Sequence of chain 1.C:
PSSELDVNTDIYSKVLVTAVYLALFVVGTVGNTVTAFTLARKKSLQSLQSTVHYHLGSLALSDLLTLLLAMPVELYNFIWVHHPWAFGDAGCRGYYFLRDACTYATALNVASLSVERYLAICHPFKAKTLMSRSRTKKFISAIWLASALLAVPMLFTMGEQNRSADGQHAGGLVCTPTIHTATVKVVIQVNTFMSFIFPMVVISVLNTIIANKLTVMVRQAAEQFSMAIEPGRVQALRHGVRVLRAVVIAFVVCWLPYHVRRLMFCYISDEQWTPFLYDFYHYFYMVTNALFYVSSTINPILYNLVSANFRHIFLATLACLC

This small molecule binds to this protein.
Small molecule (SMILES): CCCCCCCC(=O)OC[C@H](COP(=O)(O)O[C@@H]1[C@H](O)[C@H](O)[C@@H](OP(=O)(O)O)[C@H](OP(=O)(O)O)[C@H]1O)OC(=O)CCCCCCC

Binding-site contacts:
Ligand atom O11 contacts residue ARG133 of chain 1.C at 2.6 Å (salt-bridge).
Ligand atom O42 contacts residue ARG229 of chain 1.B at 4.0 Å.
Ligand atom O52 contacts residue LYS319 of chain 1.B at 4.2 Å.
Ligand atom O43 contacts residue LYS319 of chain 1.B at 3.3 Å (salt-bridge).
Ligand atom O3 contacts residue ARG133 of chain 1.C at 2.7 Å.
Ligand atom C2 contacts residue ARG133 of chain 1.C at 2.9 Å.
Ligand atom O2 contacts residue TYR54 of chain 1.C at 3.7 Å.
Ligand atom P1 contacts residue TYR54 of chain 1.C at 4.0 Å.
Ligand atom C1 contacts residue ARG133 of chain 1.C at 3.9 Å.
Ligand atom O41 contacts residue LYS243 of chain 1.B at 4.0 Å.
Ligand atom O42 contacts residue LYS243 of chain 1.B at 3.0 Å (salt-bridge).
Ligand atom O11 contacts residue TYR54 of chain 1.C at 3.1 Å (h-bond).
Ligand atom O51 contacts residue LYS319 of chain 1.B at 3.8 Å.
Ligand atom O42 contacts residue LYS317 of chain 1.B at 3.0 Å (salt-bridge).
Ligand atom C3 contacts residue ARG133 of chain 1.C at 3.1 Å.
Ligand atom C3B contacts residue LEU61 of chain 1.C at 3.4 Å (hydrophobic).
Ligand atom C5A contacts residue PHE37 of chain 1.C at 3.5 Å (hydrophobic).
Ligand atom C4B contacts residue LEU61 of chain 1.C at 4.2 Å (hydrophobic).
Ligand atom C5A contacts residue ALA40 of chain 1.C at 3.8 Å (hydrophobic).
Ligand atom P4 contacts residue LYS317 of chain 1.B at 3.4 Å.
Ligand atom O43 contacts residue LYS317 of chain 1.B at 2.9 Å (salt-bridge).
Ligand atom C4A contacts residue ALA40 of chain 1.C at 3.1 Å (hydrophobic).
Ligand atom C4A contacts residue PHE37 of chain 1.C at 4.4 Å (hydrophobic).
Ligand atom C2 contacts residue TYR54 of chain 1.C at 4.0 Å (hydrophobic).
Ligand atom O12 contacts residue TYR54 of chain 1.C at 4.0 Å.
Ligand atom P4 contacts residue LYS319 of chain 1.B at 4.3 Å.
Ligand atom O1 contacts residue ARG133 of chain 1.C at 4.4 Å.
Ligand atom C3A contacts residue ALA40 of chain 1.C at 4.2 Å (hydrophobic).
Ligand atom P4 contacts residue LYS243 of chain 1.B at 4.1 Å.
Ligand atom C2A contacts residue ALA40 of chain 1.C at 4.3 Å (hydrophobic).
Ligand atom P1 contacts residue ARG133 of chain 1.C at 4.0 Å.
Ligand atom O42 contacts residue LYS319 of chain 1.B at 4.3 Å.
Ligand atom O41 contacts residue LYS317 of chain 1.B at 4.3 Å.
Ligand atom P5 contacts residue LYS319 of chain 1.B at 4.4 Å.
Ligand atom O2 contacts residue ARG133 of chain 1.C at 3.7 Å.

Sequence of chain 1.B:
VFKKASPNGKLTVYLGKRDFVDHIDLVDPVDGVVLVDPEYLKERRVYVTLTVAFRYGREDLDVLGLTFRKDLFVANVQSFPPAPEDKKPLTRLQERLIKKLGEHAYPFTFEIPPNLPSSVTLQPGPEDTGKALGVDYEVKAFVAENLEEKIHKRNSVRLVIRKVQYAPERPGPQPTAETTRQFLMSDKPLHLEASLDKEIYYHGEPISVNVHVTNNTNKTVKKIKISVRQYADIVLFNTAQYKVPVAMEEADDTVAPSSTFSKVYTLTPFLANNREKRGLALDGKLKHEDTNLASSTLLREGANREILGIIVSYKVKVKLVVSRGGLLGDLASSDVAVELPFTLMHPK